A protein and the small-molecule ligand that binds it are described below.
Small molecule (SMILES): Nc1ncnc2c1ncn2[C@@H]1O[C@H](COP(=O)(O)OP(=O)(O)OP(O)(O)=S)[C@@H](O)[C@H]1O

Binding-site contacts:
Ligand atom O3G contacts residue MG1 of chain 1.DB at 2.2 Å.
Ligand atom N6 contacts residue ASN478 of chain 1.N at 3.1 Å (h-bond).
Ligand atom O1B contacts residue MG1 of chain 1.DB at 2.1 Å.
Ligand atom N3 contacts residue GLY414 of chain 1.N at 3.2 Å.
Ligand atom O3B contacts residue THR89 of chain 1.N at 2.9 Å (h-bond).
Ligand atom O2A contacts residue MG1 of chain 1.DB at 1.9 Å.
Ligand atom O2' contacts residue GLY413 of chain 1.N at 3.3 Å.
Ligand atom C2 contacts residue ALA479 of chain 1.N at 3.5 Å (hydrophobic).
Ligand atom S1G contacts residue THR89 of chain 1.N at 2.6 Å (h-bond).
Ligand atom O4' contacts residue GLY31 of chain 1.N at 3.6 Å.
Ligand atom S1G contacts residue GLY52 of chain 1.N at 3.3 Å (h-bond).
Ligand atom S1G contacts residue THR88 of chain 1.N at 3.6 Å.
Ligand atom PA contacts residue MG1 of chain 1.DB at 3.1 Å.
Ligand atom O1B contacts residue ASP86 of chain 1.N at 2.7 Å (salt-bridge).
Ligand atom O3' contacts residue ASP494 of chain 1.N at 3.0 Å (salt-bridge).
Ligand atom O3A contacts residue MG1 of chain 1.DB at 3.3 Å.
Ligand atom PG contacts residue THR89 of chain 1.N at 3.4 Å.
Ligand atom O1A contacts residue GLY31 of chain 1.N at 2.9 Å (h-bond).
Ligand atom O1A contacts residue THR29 of chain 1.N at 3.5 Å (h-bond).
Ligand atom O2' contacts residue ASP494 of chain 1.N at 2.4 Å (salt-bridge).
Ligand atom O3B contacts residue THR88 of chain 1.N at 3.4 Å (h-bond).
Ligand atom PG contacts residue MG1 of chain 1.DB at 3.4 Å.
Ligand atom N6 contacts residue ALA480 of chain 1.N at 3.5 Å (h-bond).
Ligand atom O5' contacts residue GLY31 of chain 1.N at 3.3 Å (h-bond).
Ligand atom C3' contacts residue ASP494 of chain 1.N at 3.4 Å.
Ligand atom C4 contacts residue PRO32 of chain 1.N at 3.5 Å (hydrophobic).
Ligand atom N1 contacts residue ALA479 of chain 1.N at 2.8 Å (h-bond).
Ligand atom O2B contacts residue THR90 of chain 1.N at 2.7 Å (h-bond).
Ligand atom C5 contacts residue PRO32 of chain 1.N at 3.6 Å (hydrophobic).
Ligand atom O1B contacts residue GLY87 of chain 1.N at 3.1 Å (h-bond).
Ligand atom O2G contacts residue THR88 of chain 1.N at 3.0 Å (h-bond).
Ligand atom O3G contacts residue ASP86 of chain 1.N at 3.5 Å (salt-bridge).
Ligand atom O2G contacts residue GLY87 of chain 1.N at 3.5 Å (h-bond).
Ligand atom PB contacts residue MG1 of chain 1.DB at 3.2 Å.
Ligand atom O2B contacts residue GLY87 of chain 1.N at 3.3 Å.
Ligand atom O1A contacts residue K1 of chain 1.EB at 2.6 Å.
Ligand atom O2' contacts residue GLY414 of chain 1.N at 3.0 Å (h-bond).
Ligand atom N6 contacts residue ILE492 of chain 1.N at 3.5 Å.
Ligand atom C5 contacts residue ILE492 of chain 1.N at 3.6 Å (hydrophobic).
Ligand atom C2' contacts residue ASP494 of chain 1.N at 3.1 Å.

Sequence of chain 1.N:
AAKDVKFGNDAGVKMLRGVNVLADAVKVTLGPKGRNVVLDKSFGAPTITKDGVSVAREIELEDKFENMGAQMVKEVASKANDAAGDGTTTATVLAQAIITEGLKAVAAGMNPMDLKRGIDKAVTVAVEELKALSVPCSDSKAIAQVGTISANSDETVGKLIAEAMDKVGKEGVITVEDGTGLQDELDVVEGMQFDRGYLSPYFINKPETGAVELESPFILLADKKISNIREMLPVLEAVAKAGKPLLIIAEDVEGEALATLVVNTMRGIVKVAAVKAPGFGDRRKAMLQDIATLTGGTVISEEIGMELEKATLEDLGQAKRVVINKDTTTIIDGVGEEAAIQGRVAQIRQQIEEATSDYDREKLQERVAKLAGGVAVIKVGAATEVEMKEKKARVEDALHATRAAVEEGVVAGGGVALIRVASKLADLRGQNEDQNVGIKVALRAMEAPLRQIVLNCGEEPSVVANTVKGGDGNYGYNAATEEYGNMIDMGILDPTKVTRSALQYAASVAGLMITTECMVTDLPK